Sequence of chain 1.C:
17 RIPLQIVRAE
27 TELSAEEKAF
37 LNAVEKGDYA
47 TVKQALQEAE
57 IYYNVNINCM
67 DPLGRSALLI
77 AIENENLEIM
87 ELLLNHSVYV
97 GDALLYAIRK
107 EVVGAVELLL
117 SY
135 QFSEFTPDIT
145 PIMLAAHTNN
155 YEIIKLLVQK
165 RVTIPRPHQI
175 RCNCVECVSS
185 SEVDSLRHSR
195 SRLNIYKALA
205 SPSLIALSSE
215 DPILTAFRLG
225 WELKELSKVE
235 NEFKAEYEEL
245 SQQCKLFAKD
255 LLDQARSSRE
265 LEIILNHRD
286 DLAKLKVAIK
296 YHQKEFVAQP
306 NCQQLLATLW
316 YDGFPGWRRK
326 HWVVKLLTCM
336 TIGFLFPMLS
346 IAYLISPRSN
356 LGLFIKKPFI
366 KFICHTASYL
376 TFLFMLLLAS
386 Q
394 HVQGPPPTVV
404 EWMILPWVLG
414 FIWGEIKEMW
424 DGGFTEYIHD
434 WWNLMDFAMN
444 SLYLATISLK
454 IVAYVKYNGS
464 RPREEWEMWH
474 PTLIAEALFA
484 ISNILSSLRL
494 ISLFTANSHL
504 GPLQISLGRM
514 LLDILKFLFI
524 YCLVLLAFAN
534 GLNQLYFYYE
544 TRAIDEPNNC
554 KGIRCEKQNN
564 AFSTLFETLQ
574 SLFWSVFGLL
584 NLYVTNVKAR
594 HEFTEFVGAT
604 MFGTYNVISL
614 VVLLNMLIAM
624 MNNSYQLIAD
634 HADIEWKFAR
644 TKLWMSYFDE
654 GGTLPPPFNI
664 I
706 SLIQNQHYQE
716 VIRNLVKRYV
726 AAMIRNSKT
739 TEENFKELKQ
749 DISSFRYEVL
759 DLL

Sequence of chain 1.B:
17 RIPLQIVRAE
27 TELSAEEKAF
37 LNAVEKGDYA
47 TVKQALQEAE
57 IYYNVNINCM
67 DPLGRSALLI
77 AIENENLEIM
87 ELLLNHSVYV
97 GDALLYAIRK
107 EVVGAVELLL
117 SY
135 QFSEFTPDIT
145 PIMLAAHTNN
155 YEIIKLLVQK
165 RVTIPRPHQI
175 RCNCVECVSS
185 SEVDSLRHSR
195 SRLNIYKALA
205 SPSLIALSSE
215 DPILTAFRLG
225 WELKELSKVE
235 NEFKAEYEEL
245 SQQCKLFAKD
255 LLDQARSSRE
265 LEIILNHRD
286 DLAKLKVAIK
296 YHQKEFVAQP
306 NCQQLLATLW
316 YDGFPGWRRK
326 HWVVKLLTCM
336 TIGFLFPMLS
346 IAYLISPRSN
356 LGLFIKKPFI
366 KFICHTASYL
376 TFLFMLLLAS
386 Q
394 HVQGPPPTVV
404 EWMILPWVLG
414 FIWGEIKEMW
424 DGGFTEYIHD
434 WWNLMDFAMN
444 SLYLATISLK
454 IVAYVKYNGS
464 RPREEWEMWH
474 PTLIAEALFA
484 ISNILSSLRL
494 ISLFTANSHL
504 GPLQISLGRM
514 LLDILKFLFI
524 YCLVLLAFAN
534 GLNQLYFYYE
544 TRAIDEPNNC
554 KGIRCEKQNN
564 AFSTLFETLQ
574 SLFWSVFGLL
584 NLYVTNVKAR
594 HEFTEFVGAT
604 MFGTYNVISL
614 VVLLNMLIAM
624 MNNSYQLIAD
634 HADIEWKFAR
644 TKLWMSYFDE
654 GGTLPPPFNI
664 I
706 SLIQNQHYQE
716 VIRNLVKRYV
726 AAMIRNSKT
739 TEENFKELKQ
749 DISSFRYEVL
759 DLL

Binding-site contacts:
Ligand atom OAF contacts residue ALA499 of chain 1.B at 3.1 Å (h-bond).
Ligand atom CAP contacts residue LEU493 of chain 1.B at 4.3 Å (hydrophobic).
Ligand atom OAH contacts residue TYR316 of chain 1.B at 3.0 Å (h-bond).
Ligand atom CAB contacts residue PHE522 of chain 1.C at 4.2 Å (hydrophobic).
Ligand atom CAV contacts residue LEU496 of chain 1.B at 4.0 Å (hydrophobic).
Ligand atom CAD contacts residue THR371 of chain 1.B at 3.5 Å.
Ligand atom OAG contacts residue ASN500 of chain 1.B at 3.0 Å (h-bond).
Ligand atom CAX contacts residue ALA499 of chain 1.B at 3.8 Å (hydrophobic).
Ligand atom CAV contacts residue ASN500 of chain 1.B at 4.2 Å.
Ligand atom OAF contacts residue PHE364 of chain 1.B at 4.2 Å.
Ligand atom CBA contacts residue CYS525 of chain 1.C at 4.1 Å (hydrophobic).
Ligand atom CAK contacts residue LEU503 of chain 1.B at 4.3 Å (hydrophobic).
Ligand atom CAX contacts residue TYR316 of chain 1.B at 3.9 Å (hydrophobic).
Ligand atom CAQ contacts residue PHE497 of chain 1.B at 3.7 Å (hydrophobic).
Ligand atom CAY contacts residue ASN500 of chain 1.B at 4.2 Å.
Ligand atom OAW contacts residue ALA499 of chain 1.B at 4.1 Å.
Ligand atom CBB contacts residue LEU493 of chain 1.B at 4.3 Å (hydrophobic).
Ligand atom CAQ contacts residue LEU526 of chain 1.C at 4.1 Å (hydrophobic).
Ligand atom CAE contacts residue LEU375 of chain 1.B at 3.6 Å (hydrophobic).
Ligand atom CAP contacts residue LEU526 of chain 1.C at 4.0 Å (hydrophobic).
Ligand atom OAH contacts residue TRP315 of chain 1.B at 3.2 Å (h-bond).
Ligand atom CAE contacts residue LEU493 of chain 1.B at 3.8 Å (hydrophobic).
Ligand atom OAH contacts residue PHE364 of chain 1.B at 3.3 Å.
Ligand atom CAX contacts residue PHE364 of chain 1.B at 3.9 Å (hydrophobic).
Ligand atom CAO contacts residue LEU493 of chain 1.B at 4.2 Å (hydrophobic).
Ligand atom CAC contacts residue LEU375 of chain 1.B at 4.2 Å (hydrophobic).
Ligand atom CAL contacts residue TYR316 of chain 1.B at 4.2 Å (hydrophobic).
Ligand atom CAX contacts residue TRP315 of chain 1.B at 4.3 Å (hydrophobic).
Ligand atom CAK contacts residue PHE497 of chain 1.B at 3.8 Å (hydrophobic).
Ligand atom CAD contacts residue LEU496 of chain 1.B at 3.8 Å (hydrophobic).
Ligand atom CAL contacts residue ALA499 of chain 1.B at 4.1 Å (hydrophobic).
Ligand atom CAN contacts residue LEU529 of chain 1.C at 4.0 Å (hydrophobic).
Ligand atom OAG contacts residue ALA499 of chain 1.B at 3.9 Å.
Ligand atom CAB contacts residue CYS525 of chain 1.C at 4.2 Å (hydrophobic).
Ligand atom CAI contacts residue LEU496 of chain 1.B at 3.4 Å (hydrophobic).
Ligand atom CAI contacts residue PHE497 of chain 1.B at 4.3 Å (hydrophobic).
Ligand atom CAY contacts residue ALA499 of chain 1.B at 4.0 Å (hydrophobic).
Ligand atom CAV contacts residue ALA499 of chain 1.B at 3.9 Å (hydrophobic).
Ligand atom CBB contacts residue LEU375 of chain 1.B at 4.1 Å (hydrophobic).
Ligand atom CAZ contacts residue LEU496 of chain 1.B at 4.0 Å (hydrophobic).

This small molecule binds to this protein.
Small molecule (SMILES): CC(C)CCC[C@@H](C)[C@H]1CC[C@H]2[C@@H]3CC=C4C[C@@H](OC(=O)CCC(=O)O)CC[C@]4(C)[C@H]3CC[C@]12C